A small-molecule ligand and the protein it binds are described below.
Small molecule (SMILES): CC(=O)N[C@@H]1[C@@H](O)[C@H](O)[C@@H](CO)O[C@H]1O

Sequence of chain 1.A:
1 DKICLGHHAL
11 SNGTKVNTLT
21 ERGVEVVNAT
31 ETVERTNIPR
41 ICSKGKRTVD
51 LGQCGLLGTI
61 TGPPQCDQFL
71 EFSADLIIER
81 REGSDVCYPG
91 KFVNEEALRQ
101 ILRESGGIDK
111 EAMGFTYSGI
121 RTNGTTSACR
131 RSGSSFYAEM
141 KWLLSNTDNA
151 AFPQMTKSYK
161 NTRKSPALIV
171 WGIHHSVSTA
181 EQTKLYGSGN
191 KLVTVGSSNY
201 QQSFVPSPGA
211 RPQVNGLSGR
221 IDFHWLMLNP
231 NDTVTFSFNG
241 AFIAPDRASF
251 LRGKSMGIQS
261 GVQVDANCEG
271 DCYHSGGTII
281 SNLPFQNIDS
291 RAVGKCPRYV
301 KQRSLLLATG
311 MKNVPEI

Binding-site contacts:
Ligand atom C5 contacts residue ASN123 of chain 1.A at 3.6 Å.
Ligand atom O5 contacts residue ARG121 of chain 1.A at 4.2 Å.
Ligand atom C2 contacts residue ASN123 of chain 1.A at 2.5 Å.
Ligand atom O7 contacts residue ASN123 of chain 1.A at 3.3 Å (h-bond).
Ligand atom C4 contacts residue ASN123 of chain 1.A at 4.2 Å.
Ligand atom C1 contacts residue ARG121 of chain 1.A at 4.3 Å.
Ligand atom C7 contacts residue ASN123 of chain 1.A at 3.4 Å.
Ligand atom C1 contacts residue ASN123 of chain 1.A at 1.4 Å.
Ligand atom C5 contacts residue ARG121 of chain 1.A at 4.2 Å.
Ligand atom O6 contacts residue ARG121 of chain 1.A at 4.1 Å.
Ligand atom C3 contacts residue ASN123 of chain 1.A at 3.9 Å.
Ligand atom C6 contacts residue ASN123 of chain 1.A at 4.5 Å.
Ligand atom O5 contacts residue ASN123 of chain 1.A at 2.3 Å (h-bond).
Ligand atom N2 contacts residue ASN123 of chain 1.A at 3.1 Å (h-bond).